Binding-site contacts:
Ligand atom O1A contacts residue ASN377 of chain 1.A at 3.9 Å.
Ligand atom C8 contacts residue SER36 of chain 1.A at 3.4 Å.
Ligand atom O6 contacts residue GLY84 of chain 1.A at 3.5 Å.
Ligand atom C2' contacts residue ASP95 of chain 1.A at 3.3 Å.
Ligand atom C5 contacts residue MET85 of chain 1.A at 3.9 Å (hydrophobic).
Ligand atom O3' contacts residue ASP95 of chain 1.A at 2.5 Å (salt-bridge).
Ligand atom C4 contacts residue PHE38 of chain 1.A at 3.5 Å (hydrophobic).
Ligand atom O5' contacts residue TYR49 of chain 1.A at 3.9 Å.
Ligand atom C4 contacts residue PHE370 of chain 1.A at 3.9 Å (hydrophobic).
Ligand atom C4' contacts residue SER36 of chain 1.A at 3.8 Å.
Ligand atom C5 contacts residue PHE370 of chain 1.A at 3.4 Å (hydrophobic).
Ligand atom N7 contacts residue MET85 of chain 1.A at 2.9 Å (h-bond).
Ligand atom O4' contacts residue SER36 of chain 1.A at 3.3 Å.
Ligand atom O6 contacts residue ILE380 of chain 1.A at 2.9 Å (h-bond).
Ligand atom PA contacts residue TYR49 of chain 1.A at 3.6 Å.
Ligand atom C5' contacts residue ARG59 of chain 1.A at 3.9 Å.
Ligand atom N1 contacts residue VAL379 of chain 1.A at 3.7 Å.
Ligand atom C5' contacts residue TYR49 of chain 1.A at 3.6 Å (hydrophobic).
Ligand atom N7 contacts residue PHE38 of chain 1.A at 3.9 Å.
Ligand atom N2 contacts residue LYS374 of chain 1.A at 3.6 Å.
Ligand atom C8 contacts residue MET85 of chain 1.A at 3.8 Å (hydrophobic).
Ligand atom C2' contacts residue LYS374 of chain 1.A at 3.8 Å.
Ligand atom N3 contacts residue PHE38 of chain 1.A at 3.8 Å.
Ligand atom O1B contacts residue ARG59 of chain 1.A at 2.6 Å (salt-bridge).
Ligand atom O1A contacts residue TYR49 of chain 1.A at 2.5 Å (h-bond).
Ligand atom C2 contacts residue LYS378 of chain 1.A at 3.3 Å.
Ligand atom O3' contacts residue TYR33 of chain 1.A at 3.9 Å.
Ligand atom C6 contacts residue PHE370 of chain 1.A at 3.7 Å (hydrophobic).
Ligand atom C3' contacts residue ASP95 of chain 1.A at 3.1 Å.
Ligand atom O1B contacts residue TYR49 of chain 1.A at 3.4 Å (h-bond).
Ligand atom O6 contacts residue VAL379 of chain 1.A at 3.5 Å.
Ligand atom C5 contacts residue PHE38 of chain 1.A at 3.5 Å (hydrophobic).
Ligand atom N2 contacts residue LYS378 of chain 1.A at 3.0 Å (salt-bridge).
Ligand atom C6 contacts residue LYS378 of chain 1.A at 3.8 Å.
Ligand atom N7 contacts residue PHE370 of chain 1.A at 3.7 Å.
Ligand atom N9 contacts residue PHE38 of chain 1.A at 3.8 Å.
Ligand atom O2B contacts residue LYS48 of chain 1.A at 3.4 Å (salt-bridge).
Ligand atom N1 contacts residue LYS378 of chain 1.A at 2.8 Å (salt-bridge).
Ligand atom O4' contacts residue PHE38 of chain 1.A at 3.8 Å.
Ligand atom N7 contacts residue GLY84 of chain 1.A at 3.5 Å.

The protein below binds the small molecule below.
Small molecule (SMILES): Nc1nc2c(ncn2[C@H]2C[C@H](O)[C@@H](CO[P](=O)(O)N[P](=O)(O)OP(=O)(O)O)O2)c(=O)[nH]1

Sequence of chain 1.A:
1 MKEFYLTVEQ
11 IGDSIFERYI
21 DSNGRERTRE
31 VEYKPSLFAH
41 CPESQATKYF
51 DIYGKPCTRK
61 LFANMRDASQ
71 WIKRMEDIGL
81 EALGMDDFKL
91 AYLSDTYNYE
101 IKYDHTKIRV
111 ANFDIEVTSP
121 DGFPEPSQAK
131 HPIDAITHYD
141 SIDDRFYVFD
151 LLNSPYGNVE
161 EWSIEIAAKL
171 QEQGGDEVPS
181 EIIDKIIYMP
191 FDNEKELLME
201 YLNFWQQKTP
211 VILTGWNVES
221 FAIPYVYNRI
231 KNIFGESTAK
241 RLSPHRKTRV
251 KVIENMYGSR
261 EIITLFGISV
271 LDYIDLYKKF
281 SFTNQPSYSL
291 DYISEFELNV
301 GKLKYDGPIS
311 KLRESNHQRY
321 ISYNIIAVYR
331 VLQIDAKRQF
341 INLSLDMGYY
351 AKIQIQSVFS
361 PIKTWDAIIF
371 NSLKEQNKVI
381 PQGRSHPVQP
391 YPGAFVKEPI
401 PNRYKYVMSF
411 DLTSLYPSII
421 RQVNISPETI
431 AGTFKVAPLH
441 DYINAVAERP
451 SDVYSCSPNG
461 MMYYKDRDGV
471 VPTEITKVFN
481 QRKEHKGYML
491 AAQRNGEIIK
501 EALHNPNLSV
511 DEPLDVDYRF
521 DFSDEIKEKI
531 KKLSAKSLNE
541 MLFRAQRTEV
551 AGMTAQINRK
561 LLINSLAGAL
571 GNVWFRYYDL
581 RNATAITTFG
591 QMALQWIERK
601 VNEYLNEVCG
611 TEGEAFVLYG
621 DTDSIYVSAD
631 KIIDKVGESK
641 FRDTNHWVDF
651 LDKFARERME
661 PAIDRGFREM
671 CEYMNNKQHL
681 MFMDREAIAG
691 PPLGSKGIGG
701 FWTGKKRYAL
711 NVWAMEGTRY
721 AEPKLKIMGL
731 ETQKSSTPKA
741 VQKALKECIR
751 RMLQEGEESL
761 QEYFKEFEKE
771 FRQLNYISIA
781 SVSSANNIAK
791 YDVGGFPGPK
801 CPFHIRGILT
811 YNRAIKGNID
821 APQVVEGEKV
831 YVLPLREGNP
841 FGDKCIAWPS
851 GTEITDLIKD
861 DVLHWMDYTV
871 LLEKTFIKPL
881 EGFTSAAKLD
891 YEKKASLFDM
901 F